A small-molecule ligand and the protein it binds are described below.
Small molecule (SMILES): NC(=[NH2+])c1ccc2nc(C(=O)c3nc4ccc(C(N)=[NH2+])cc4[nH]3)[nH]c2c1

Sequence of chain 1.A:
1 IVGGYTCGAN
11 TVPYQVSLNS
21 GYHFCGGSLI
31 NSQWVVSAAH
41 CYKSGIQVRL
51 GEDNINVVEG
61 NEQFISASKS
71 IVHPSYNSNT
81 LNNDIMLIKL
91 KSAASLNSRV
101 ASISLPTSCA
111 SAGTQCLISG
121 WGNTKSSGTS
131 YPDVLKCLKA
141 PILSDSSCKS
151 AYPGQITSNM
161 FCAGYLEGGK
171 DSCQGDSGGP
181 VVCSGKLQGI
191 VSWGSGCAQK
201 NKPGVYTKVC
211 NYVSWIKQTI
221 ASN

Binding-site contacts:
Ligand atom N1 contacts residue CYS197 of chain 1.A at 3.7 Å.
Ligand atom N2 contacts residue TRP193 of chain 1.A at 3.6 Å.
Ligand atom N2 contacts residue GLY204 of chain 1.A at 3.6 Å.
Ligand atom C8' contacts residue ZN1 of chain 1.D at 3.2 Å.
Ligand atom N4' contacts residue ZN1 of chain 1.E at 2.5 Å.
Ligand atom N3' contacts residue ZN1 of chain 1.D at 2.2 Å.
Ligand atom N1 contacts residue SER172 of chain 1.A at 3.5 Å (h-bond).
Ligand atom C3 contacts residue ZN1 of chain 1.D at 3.7 Å.
Ligand atom C4' contacts residue ZN1 of chain 1.D at 3.0 Å.
Ligand atom C7 contacts residue GLY196 of chain 1.A at 3.8 Å.
Ligand atom C8 contacts residue ZN1 of chain 1.D at 3.3 Å.
Ligand atom C4' contacts residue HIS40 of chain 1.A at 3.8 Å.
Ligand atom C6 contacts residue GLY194 of chain 1.A at 3.7 Å.
Ligand atom N1 contacts residue ASP171 of chain 1.A at 2.9 Å (salt-bridge).
Ligand atom N3' contacts residue HIS40 of chain 1.A at 3.8 Å.
Ligand atom C3' contacts residue HIS40 of chain 1.A at 3.7 Å.
Ligand atom N4 contacts residue ZN1 of chain 1.F at 1.9 Å.
Ligand atom C7 contacts residue SER172 of chain 1.A at 3.4 Å.
Ligand atom N3 contacts residue SER177 of chain 1.A at 3.8 Å.
Ligand atom C7 contacts residue ASP171 of chain 1.A at 3.5 Å.
Ligand atom N3 contacts residue ZN1 of chain 1.D at 2.4 Å.
Ligand atom C3 contacts residue SER192 of chain 1.A at 3.6 Å.
Ligand atom C3' contacts residue ZN1 of chain 1.D at 3.3 Å.
Ligand atom N1 contacts residue GLY196 of chain 1.A at 2.6 Å (h-bond).
Ligand atom N2 contacts residue ASP171 of chain 1.A at 3.0 Å (salt-bridge).
Ligand atom C9 contacts residue ZN1 of chain 1.D at 3.5 Å.
Ligand atom C6 contacts residue GLY196 of chain 1.A at 3.8 Å.
Ligand atom C5' contacts residue ZN1 of chain 1.E at 3.5 Å.
Ligand atom C5 contacts residue ZN1 of chain 1.F at 3.1 Å.
Ligand atom C8 contacts residue ZN1 of chain 1.F at 2.6 Å.
Ligand atom C4 contacts residue ZN1 of chain 1.D at 3.3 Å.
Ligand atom O9 contacts residue ZN1 of chain 1.E at 2.6 Å.
Ligand atom C1 contacts residue TRP193 of chain 1.A at 3.7 Å (hydrophobic).
Ligand atom C9 contacts residue ZN1 of chain 1.F at 2.8 Å.
Ligand atom N1 contacts residue GLY194 of chain 1.A at 3.8 Å.
Ligand atom N2 contacts residue SER172 of chain 1.A at 2.9 Å (h-bond).
Ligand atom C6 contacts residue ZN1 of chain 1.F at 3.8 Å.
Ligand atom C8' contacts residue ZN1 of chain 1.E at 3.0 Å.
Ligand atom C9 contacts residue ZN1 of chain 1.E at 3.2 Å.
Ligand atom O9 contacts residue ZN1 of chain 1.F at 2.2 Å.